The small molecule below binds the protein below.
Small molecule (SMILES): CC(=O)N[C@H]1[C@H](O[C@H]2[C@H](O)[C@@H](NC(C)=O)CO[C@@H]2CO)O[C@H](CO)[C@@H](O[C@@H]2O[C@H](CO[C@H]3O[C@H](CO)[C@@H](O)[C@H](O)[C@@H]3O)[C@@H](O)[C@H](O[C@H]3O[C@H](CO)[C@@H](O)[C@H](O)[C@@H]3O)[C@@H]2O)[C@@H]1O

Binding-site contacts:
Ligand atom O7 contacts residue ARG410 of chain 1.G at 4.2 Å.
Ligand atom C3 contacts residue SER413 of chain 1.G at 3.9 Å.
Ligand atom C6 contacts residue GLU179 of chain 1.G at 3.8 Å.
Ligand atom C1 contacts residue ASN230 of chain 1.G at 1.5 Å.
Ligand atom C8 contacts residue VAL412 of chain 1.G at 3.9 Å (hydrophobic).
Ligand atom O7 contacts residue VAL412 of chain 1.G at 3.5 Å (h-bond).
Ligand atom C7 contacts residue SER413 of chain 1.G at 4.0 Å.
Ligand atom C8 contacts residue VAL222 of chain 1.G at 3.6 Å (hydrophobic).
Ligand atom C2 contacts residue ASN230 of chain 1.G at 2.5 Å.
Ligand atom C4 contacts residue ASN230 of chain 1.G at 4.3 Å.
Ligand atom C5 contacts residue VAL412 of chain 1.G at 3.5 Å (hydrophobic).
Ligand atom C3 contacts residue VAL412 of chain 1.G at 3.8 Å (hydrophobic).
Ligand atom C4 contacts residue VAL412 of chain 1.G at 4.0 Å (hydrophobic).
Ligand atom C3 contacts residue ASN230 of chain 1.G at 3.9 Å.
Ligand atom C5 contacts residue ASN230 of chain 1.G at 3.8 Å.
Ligand atom O4 contacts residue VAL412 of chain 1.G at 3.9 Å.
Ligand atom O5 contacts residue VAL412 of chain 1.G at 4.2 Å.
Ligand atom C1 contacts residue VAL412 of chain 1.G at 4.1 Å (hydrophobic).
Ligand atom C1 contacts residue SER413 of chain 1.G at 4.2 Å.
Ligand atom C7 contacts residue ASN230 of chain 1.G at 3.3 Å.
Ligand atom O3 contacts residue SER413 of chain 1.G at 4.3 Å.
Ligand atom C1 contacts residue NAG1 of chain 1.OA at 4.0 Å.
Ligand atom C7 contacts residue VAL222 of chain 1.G at 4.3 Å (hydrophobic).
Ligand atom O5 contacts residue GLU179 of chain 1.G at 4.2 Å.
Ligand atom C6 contacts residue NAG1 of chain 1.OA at 4.0 Å.
Ligand atom C5 contacts residue GLU179 of chain 1.G at 3.8 Å.
Ligand atom O5 contacts residue NAG1 of chain 1.OA at 3.7 Å.
Ligand atom C5 contacts residue NAG1 of chain 1.OA at 3.7 Å.
Ligand atom O5 contacts residue ASN230 of chain 1.G at 2.5 Å (h-bond).
Ligand atom O7 contacts residue VAL222 of chain 1.G at 3.6 Å.
Ligand atom N2 contacts residue SER413 of chain 1.G at 3.1 Å (h-bond).
Ligand atom O7 contacts residue PRO180 of chain 1.G at 4.0 Å.
Ligand atom C2 contacts residue SER413 of chain 1.G at 3.9 Å.
Ligand atom N2 contacts residue ASN230 of chain 1.G at 2.9 Å (h-bond).
Ligand atom O7 contacts residue ASN230 of chain 1.G at 3.3 Å (h-bond).
Ligand atom O7 contacts residue CYS411 of chain 1.G at 4.2 Å.
Ligand atom C8 contacts residue SER413 of chain 1.G at 4.0 Å.
Ligand atom C8 contacts residue LEU229 of chain 1.G at 3.7 Å (hydrophobic).
Ligand atom C8 contacts residue ASN230 of chain 1.G at 4.2 Å.
Ligand atom C7 contacts residue VAL412 of chain 1.G at 4.3 Å (hydrophobic).

Sequence of chain 1.G:
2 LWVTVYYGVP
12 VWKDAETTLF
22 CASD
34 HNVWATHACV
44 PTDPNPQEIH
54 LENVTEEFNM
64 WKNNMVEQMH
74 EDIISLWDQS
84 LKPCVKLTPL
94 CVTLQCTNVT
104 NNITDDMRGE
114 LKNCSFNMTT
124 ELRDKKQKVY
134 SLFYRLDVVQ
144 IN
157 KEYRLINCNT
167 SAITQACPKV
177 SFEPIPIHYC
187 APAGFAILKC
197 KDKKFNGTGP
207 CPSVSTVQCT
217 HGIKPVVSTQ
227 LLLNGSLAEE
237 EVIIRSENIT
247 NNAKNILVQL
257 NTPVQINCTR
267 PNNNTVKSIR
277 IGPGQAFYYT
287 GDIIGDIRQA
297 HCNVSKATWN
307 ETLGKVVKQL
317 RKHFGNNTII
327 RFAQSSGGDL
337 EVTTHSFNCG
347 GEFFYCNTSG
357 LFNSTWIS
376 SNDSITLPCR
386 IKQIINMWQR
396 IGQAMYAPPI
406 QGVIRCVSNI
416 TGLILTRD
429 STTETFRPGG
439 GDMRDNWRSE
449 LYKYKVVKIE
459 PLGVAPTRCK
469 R